Sequence of chain 1.B:
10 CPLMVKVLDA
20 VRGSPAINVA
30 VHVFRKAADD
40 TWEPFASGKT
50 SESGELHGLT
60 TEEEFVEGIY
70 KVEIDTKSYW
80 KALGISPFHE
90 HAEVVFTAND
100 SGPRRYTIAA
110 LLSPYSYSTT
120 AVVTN

Sequence of chain 2.B:
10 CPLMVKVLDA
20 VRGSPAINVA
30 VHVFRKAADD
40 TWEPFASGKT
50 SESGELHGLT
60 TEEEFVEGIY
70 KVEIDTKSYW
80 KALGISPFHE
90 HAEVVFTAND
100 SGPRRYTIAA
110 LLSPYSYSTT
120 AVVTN

The protein below binds the small molecule below.
Small molecule (SMILES): COc1cc(/C=C/c2ccc(O)cc2)cc(OC)c1

Binding-site contacts:
Ligand atom CAF contacts residue SER117 of chain 2.B at 3.5 Å.
Ligand atom OAM contacts residue 3RL1 of chain 2.H at 1.3 Å (h-bond).
Ligand atom CAB contacts residue 3RL1 of chain 2.H at 1.7 Å.
Ligand atom OAC contacts residue 3RL1 of chain 2.H at 0.6 Å (h-bond).
Ligand atom CAL contacts residue 3RL1 of chain 2.H at 0.8 Å.
Ligand atom CAL contacts residue LYS15 of chain 1.B at 3.8 Å.
Ligand atom OAC contacts residue LEU110 of chain 1.B at 3.5 Å.
Ligand atom CAO contacts residue SER117 of chain 2.B at 3.3 Å.
Ligand atom CAP contacts residue 3RL1 of chain 2.H at 0.5 Å.
Ligand atom CAH contacts residue 3RL1 of chain 2.H at 0.4 Å.
Ligand atom CAD contacts residue 3RL1 of chain 2.H at 0.9 Å.
Ligand atom CAO contacts residue LEU110 of chain 1.B at 3.5 Å (hydrophobic).
Ligand atom CAA contacts residue 3RL1 of chain 2.H at 1.1 Å.
Ligand atom CAG contacts residue SER117 of chain 1.B at 3.2 Å.
Ligand atom CAQ contacts residue 3RL1 of chain 2.H at 0.7 Å.
Ligand atom CAO contacts residue 3RL1 of chain 2.H at 0.3 Å.
Ligand atom CAF contacts residue LEU110 of chain 1.B at 3.6 Å (hydrophobic).
Ligand atom CAJ contacts residue LEU17 of chain 2.B at 3.5 Å (hydrophobic).
Ligand atom CAS contacts residue LYS15 of chain 2.B at 3.5 Å.
Ligand atom CAS contacts residue 3RL1 of chain 2.H at 0.7 Å.
Ligand atom OAC contacts residue SER117 of chain 1.B at 2.8 Å (h-bond).
Ligand atom CAR contacts residue LYS15 of chain 2.B at 3.8 Å.
Ligand atom CAG contacts residue 3RL1 of chain 2.H at 0.3 Å.
Ligand atom OAN contacts residue LYS15 of chain 2.B at 3.6 Å.
Ligand atom CAB contacts residue LYS15 of chain 2.B at 3.6 Å.
Ligand atom CAI contacts residue 3RL1 of chain 2.H at 0.4 Å.
Ligand atom CAS contacts residue LYS15 of chain 1.B at 3.9 Å.
Ligand atom CAK contacts residue 3RL1 of chain 2.H at 0.7 Å.
Ligand atom CAO contacts residue SER117 of chain 1.B at 3.3 Å.
Ligand atom CAE contacts residue 3RL1 of chain 2.H at 1.1 Å.
Ligand atom CAJ contacts residue 3RL1 of chain 2.H at 0.7 Å.
Ligand atom CAE contacts residue LEU17 of chain 1.B at 3.7 Å (hydrophobic).
Ligand atom CAF contacts residue 3RL1 of chain 2.H at 0.3 Å.
Ligand atom OAC contacts residue SER117 of chain 2.B at 2.6 Å (h-bond).
Ligand atom CAR contacts residue 3RL1 of chain 2.H at 0.7 Å.
Ligand atom CAE contacts residue ALA108 of chain 2.B at 3.9 Å (hydrophobic).
Ligand atom CAO contacts residue LEU110 of chain 2.B at 3.8 Å (hydrophobic).
Ligand atom OAN contacts residue 3RL1 of chain 2.H at 1.1 Å.
Ligand atom CAL contacts residue LYS15 of chain 2.B at 3.5 Å.
Ligand atom CAG contacts residue LEU110 of chain 2.B at 3.6 Å (hydrophobic).